Sequence of chain 22.C:
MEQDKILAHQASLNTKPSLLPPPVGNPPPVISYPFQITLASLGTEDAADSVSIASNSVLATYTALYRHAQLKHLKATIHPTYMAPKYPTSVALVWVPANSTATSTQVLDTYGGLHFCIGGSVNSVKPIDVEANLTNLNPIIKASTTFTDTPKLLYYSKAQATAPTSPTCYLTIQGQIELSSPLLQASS

Sequence of chain 21.D:
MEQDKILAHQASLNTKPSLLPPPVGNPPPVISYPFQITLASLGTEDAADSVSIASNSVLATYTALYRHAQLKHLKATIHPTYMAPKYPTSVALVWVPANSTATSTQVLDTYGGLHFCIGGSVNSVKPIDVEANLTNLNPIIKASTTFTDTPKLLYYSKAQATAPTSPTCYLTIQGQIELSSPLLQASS

Binding-site contacts:
Ligand atom C6 contacts residue GLY113 of chain 21.C at 1.8 Å.
Ligand atom O4' contacts residue VAL94 of chain 21.C at 2.7 Å.
Ligand atom C4 contacts residue LEU93 of chain 21.C at 2.9 Å (hydrophobic).
Ligand atom N3 contacts residue LEU114 of chain 21.C at 2.9 Å (h-bond).
Ligand atom C4 contacts residue VAL94 of chain 21.C at 2.8 Å (hydrophobic).
Ligand atom C4' contacts residue TRP95 of chain 21.C at 3.0 Å (hydrophobic).
Ligand atom N3 contacts residue LEU93 of chain 21.C at 1.6 Å (h-bond).
Ligand atom C5 contacts residue THR110 of chain 21.C at 2.9 Å.
Ligand atom C2 contacts residue VAL94 of chain 21.C at 1.7 Å (hydrophobic).
Ligand atom C4 contacts residue VAL107 of chain 21.C at 2.6 Å (hydrophobic).
Ligand atom OP1 contacts residue ASN136 of chain 21.C at 2.4 Å (h-bond).
Ligand atom OP2 contacts residue ASN133 of chain 21.C at 2.5 Å.
Ligand atom O3' contacts residue GLU131 of chain 21.C at 2.8 Å (salt-bridge).
Ligand atom O4 contacts residue VAL107 of chain 21.C at 1.8 Å.
Ligand atom O2 contacts residue LEU93 of chain 21.C at 1.9 Å (h-bond).
Ligand atom C2 contacts residue LEU93 of chain 21.C at 2.0 Å (hydrophobic).
Ligand atom O4' contacts residue TRP95 of chain 21.C at 2.8 Å (h-bond).
Ligand atom N3 contacts residue VAL94 of chain 21.C at 2.3 Å.
Ligand atom N3 contacts residue VAL107 of chain 21.C at 2.9 Å.
Ligand atom C6 contacts residue GLY112 of chain 21.C at 2.2 Å.
Ligand atom C5 contacts residue GLY113 of chain 21.C at 1.2 Å.
Ligand atom O4 contacts residue LEU114 of chain 21.C at 2.8 Å (h-bond).
Ligand atom O2 contacts residue VAL94 of chain 21.C at 1.5 Å.
Ligand atom N1 contacts residue GLY112 of chain 21.C at 2.9 Å (h-bond).
Ligand atom C1' contacts residue VAL94 of chain 21.C at 2.6 Å (hydrophobic).
Ligand atom N1 contacts residue GLY113 of chain 21.C at 2.8 Å.
Ligand atom C6 contacts residue TYR111 of chain 21.C at 3.1 Å (hydrophobic).
Ligand atom O5' contacts residue ASN133 of chain 21.C at 2.9 Å (h-bond).
Ligand atom C5 contacts residue GLY112 of chain 21.C at 2.6 Å.
Ligand atom O2' contacts residue TRP95 of chain 21.C at 2.5 Å.
Ligand atom N3 contacts residue GLY113 of chain 21.C at 2.1 Å.
Ligand atom N1 contacts residue VAL94 of chain 21.C at 1.9 Å.
Ligand atom O4 contacts residue GLY113 of chain 21.C at 2.0 Å.
Ligand atom C4 contacts residue LEU114 of chain 21.C at 2.8 Å (hydrophobic).
Ligand atom C2 contacts residue GLY113 of chain 21.C at 2.8 Å.
Ligand atom C4 contacts residue GLY113 of chain 21.C at 1.2 Å.
Ligand atom C6 contacts residue VAL94 of chain 21.C at 1.8 Å (hydrophobic).
Ligand atom O4 contacts residue GLU131 of chain 21.C at 2.6 Å (salt-bridge).
Ligand atom C5 contacts residue VAL94 of chain 21.C at 2.5 Å (hydrophobic).
Ligand atom C1' contacts residue TRP95 of chain 21.C at 2.4 Å (hydrophobic).

This protein binds this small molecule.
Small molecule (SMILES): O=c1ccn([C@@H]2O[C@H](CO[P](=O)(O)O[C@H]3[C@@H](O)[C@H](n4ccc(=O)[nH]c4=O)O[C@@H]3COP(=O)(O)O)[C@@H](O)[C@H]2O)c(=O)[nH]1

Sequence of chain 21.C:
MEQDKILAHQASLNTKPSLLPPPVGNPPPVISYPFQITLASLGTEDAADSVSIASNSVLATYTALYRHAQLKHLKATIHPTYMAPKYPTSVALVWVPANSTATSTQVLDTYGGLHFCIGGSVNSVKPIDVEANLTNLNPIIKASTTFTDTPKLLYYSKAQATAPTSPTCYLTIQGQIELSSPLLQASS